Sequence of chain 1.B:
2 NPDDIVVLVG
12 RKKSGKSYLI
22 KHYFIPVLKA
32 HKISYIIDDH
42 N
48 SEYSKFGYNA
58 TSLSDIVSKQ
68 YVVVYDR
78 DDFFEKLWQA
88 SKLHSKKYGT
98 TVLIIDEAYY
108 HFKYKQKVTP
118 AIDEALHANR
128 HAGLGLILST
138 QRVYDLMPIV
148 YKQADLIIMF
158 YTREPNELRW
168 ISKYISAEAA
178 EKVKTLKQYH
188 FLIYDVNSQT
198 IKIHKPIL

The small molecule below binds the protein below.
Small molecule (SMILES): Nc1ncnc2c1ncn2[C@@H]1O[C@H](CO[P](=O)(O)O[P](=O)(O)CP(=O)(O)O)[C@@H](O)[C@H]1O

Binding-site contacts:
Ligand atom O1A contacts residue LYS17 of chain 1.B at 3.4 Å (salt-bridge).
Ligand atom N6 contacts residue TYR19 of chain 1.B at 3.8 Å.
Ligand atom N1 contacts residue ILE204 of chain 1.B at 3.6 Å (h-bond).
Ligand atom PB contacts residue MG1 of chain 1.S at 3.2 Å.
Ligand atom O3A contacts residue LYS14 of chain 1.B at 3.5 Å.
Ligand atom C6 contacts residue TYR19 of chain 1.B at 3.6 Å (hydrophobic).
Ligand atom O2G contacts residue LYS13 of chain 1.B at 2.8 Å (salt-bridge).
Ligand atom O2B contacts residue MG1 of chain 1.S at 2.0 Å.
Ligand atom O1B contacts residue LYS17 of chain 1.B at 2.6 Å (salt-bridge).
Ligand atom O1B contacts residue SER15 of chain 1.B at 3.4 Å (h-bond).
Ligand atom N9 contacts residue TYR186 of chain 1.B at 3.4 Å.
Ligand atom N6 contacts residue ILE204 of chain 1.B at 3.0 Å (h-bond).
Ligand atom O1G contacts residue LYS13 of chain 1.B at 3.8 Å.
Ligand atom O1B contacts residue ARG12 of chain 1.B at 3.3 Å (salt-bridge).
Ligand atom C3B contacts residue MG1 of chain 1.S at 3.7 Å.
Ligand atom C4 contacts residue TYR186 of chain 1.B at 3.6 Å (hydrophobic).
Ligand atom C1' contacts residue TYR186 of chain 1.B at 3.4 Å (hydrophobic).
Ligand atom C5 contacts residue TYR19 of chain 1.B at 3.6 Å (hydrophobic).
Ligand atom O1A contacts residue TYR19 of chain 1.B at 2.6 Å (h-bond).
Ligand atom C3B contacts residue LYS14 of chain 1.B at 3.3 Å.
Ligand atom O2B contacts residue LYS17 of chain 1.B at 3.8 Å.
Ligand atom O5' contacts residue GLY16 of chain 1.B at 3.7 Å.
Ligand atom O4' contacts residue TYR186 of chain 1.B at 3.2 Å (h-bond).
Ligand atom O1A contacts residue GLY16 of chain 1.B at 3.1 Å.
Ligand atom N7 contacts residue TYR186 of chain 1.B at 3.3 Å.
Ligand atom C2' contacts residue TYR19 of chain 1.B at 3.8 Å (hydrophobic).
Ligand atom O1A contacts residue SER18 of chain 1.B at 3.1 Å (h-bond).
Ligand atom O3A contacts residue GLY16 of chain 1.B at 3.4 Å (h-bond).
Ligand atom C8 contacts residue TYR186 of chain 1.B at 3.3 Å (hydrophobic).
Ligand atom PG contacts residue MG1 of chain 1.S at 3.3 Å.
Ligand atom C8 contacts residue GLY16 of chain 1.B at 3.6 Å.
Ligand atom C6 contacts residue ILE204 of chain 1.B at 3.7 Å (hydrophobic).
Ligand atom N6 contacts residue PRO203 of chain 1.B at 3.8 Å.
Ligand atom O1B contacts residue LYS14 of chain 1.B at 3.0 Å (salt-bridge).
Ligand atom N7 contacts residue TYR19 of chain 1.B at 3.5 Å.
Ligand atom C5 contacts residue TYR186 of chain 1.B at 3.6 Å (hydrophobic).
Ligand atom O2B contacts residue SER18 of chain 1.B at 3.0 Å (h-bond).
Ligand atom O3G contacts residue MG1 of chain 1.S at 2.0 Å.
Ligand atom PB contacts residue LYS14 of chain 1.B at 3.6 Å.
Ligand atom C8 contacts residue TYR19 of chain 1.B at 3.7 Å (hydrophobic).